Binding-site contacts:
Ligand atom C5 contacts residue HIS82 of chain 1.H at 4.0 Å.
Ligand atom O3 contacts residue HIS82 of chain 1.D at 3.9 Å.
Ligand atom OBC contacts residue HIS82 of chain 1.F at 3.2 Å (h-bond).
Ligand atom SBB contacts residue HIS82 of chain 1.F at 3.5 Å (h-bond).
Ligand atom C6 contacts residue ASN80 of chain 1.D at 3.8 Å.
Ligand atom C2 contacts residue HIS82 of chain 1.D at 4.2 Å.
Ligand atom C1 contacts residue HIS82 of chain 1.H at 3.7 Å.
Ligand atom OBA contacts residue HIS114 of chain 1.D at 3.0 Å (h-bond).
Ligand atom OBI contacts residue HIS114 of chain 1.F at 3.0 Å (h-bond).
Ligand atom SBG contacts residue HIS82 of chain 1.F at 4.0 Å.
Ligand atom O3 contacts residue HIS114 of chain 1.D at 3.3 Å (h-bond).
Ligand atom OBI contacts residue HIS82 of chain 1.F at 2.9 Å.
Ligand atom OAF contacts residue HIS114 of chain 1.H at 4.1 Å.
Ligand atom SAG contacts residue ASN80 of chain 1.D at 4.3 Å.
Ligand atom N2 contacts residue HIS114 of chain 1.H at 4.1 Å.
Ligand atom O5 contacts residue HIS82 of chain 1.H at 3.2 Å (h-bond).
Ligand atom SAG contacts residue HIS82 of chain 1.D at 3.7 Å.
Ligand atom OAH contacts residue HIS82 of chain 1.D at 3.1 Å (h-bond).
Ligand atom OAB contacts residue ARG119 of chain 1.H at 3.5 Å.
Ligand atom O1 contacts residue HIS82 of chain 1.H at 3.6 Å.
Ligand atom OBA contacts residue HIS82 of chain 1.D at 4.3 Å.
Ligand atom OBF contacts residue HIS114 of chain 1.F at 3.9 Å.
Ligand atom O4 contacts residue ASN80 of chain 1.D at 3.1 Å (h-bond).
Ligand atom C4 contacts residue ASN80 of chain 1.D at 4.0 Å.
Ligand atom OAF contacts residue HIS82 of chain 1.D at 3.2 Å (h-bond).
Ligand atom O4 contacts residue HIS114 of chain 1.D at 3.6 Å.
Ligand atom OBC contacts residue HIS114 of chain 1.D at 4.1 Å.
Ligand atom SBG contacts residue HIS114 of chain 1.F at 3.5 Å (h-bond).
Ligand atom C1 contacts residue HIS114 of chain 1.H at 3.5 Å.
Ligand atom C3 contacts residue HIS82 of chain 1.D at 4.3 Å.
Ligand atom OBF contacts residue HIS82 of chain 1.F at 3.9 Å.
Ligand atom OAH contacts residue ASN80 of chain 1.D at 3.2 Å (h-bond).
Ligand atom OAB contacts residue HIS114 of chain 1.H at 3.3 Å.
Ligand atom O2 contacts residue HIS82 of chain 1.F at 4.0 Å.
Ligand atom O1 contacts residue HIS114 of chain 1.H at 2.8 Å (h-bond).
Ligand atom SAG contacts residue HIS114 of chain 1.H at 4.1 Å.
Ligand atom OBH contacts residue HIS114 of chain 1.F at 3.1 Å (h-bond).
Ligand atom OBE contacts residue HIS82 of chain 1.F at 2.9 Å (h-bond).
Ligand atom O6B contacts residue ASN80 of chain 1.D at 3.0 Å (h-bond).
Ligand atom SBB contacts residue HIS114 of chain 1.D at 4.2 Å.

This protein binds this small molecule.
Small molecule (SMILES): O=C(O)[C@@H]1O[C@H](O[C@H]2[C@@H](OS(=O)(=O)O)O[C@@H](O)[C@H](NS(=O)(=O)O)[C@H]2O)[C@@H](OS(=O)(=O)O)[C@H](O)[C@@H]1O

Sequence of chain 1.D:
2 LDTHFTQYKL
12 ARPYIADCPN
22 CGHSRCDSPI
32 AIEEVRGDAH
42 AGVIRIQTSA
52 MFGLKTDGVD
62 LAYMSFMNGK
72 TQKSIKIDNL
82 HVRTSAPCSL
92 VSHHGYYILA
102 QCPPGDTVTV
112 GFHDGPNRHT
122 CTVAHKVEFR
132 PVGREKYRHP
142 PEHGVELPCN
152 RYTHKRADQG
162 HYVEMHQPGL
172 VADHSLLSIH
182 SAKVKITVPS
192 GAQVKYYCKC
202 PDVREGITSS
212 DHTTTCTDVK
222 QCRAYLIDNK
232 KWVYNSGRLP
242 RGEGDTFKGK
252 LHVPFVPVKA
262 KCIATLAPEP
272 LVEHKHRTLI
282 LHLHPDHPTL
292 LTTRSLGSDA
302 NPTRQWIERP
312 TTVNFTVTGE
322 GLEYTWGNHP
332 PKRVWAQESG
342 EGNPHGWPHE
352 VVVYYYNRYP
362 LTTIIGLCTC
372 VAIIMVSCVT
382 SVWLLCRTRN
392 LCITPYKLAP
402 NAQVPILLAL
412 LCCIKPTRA

Sequence of chain 1.F:
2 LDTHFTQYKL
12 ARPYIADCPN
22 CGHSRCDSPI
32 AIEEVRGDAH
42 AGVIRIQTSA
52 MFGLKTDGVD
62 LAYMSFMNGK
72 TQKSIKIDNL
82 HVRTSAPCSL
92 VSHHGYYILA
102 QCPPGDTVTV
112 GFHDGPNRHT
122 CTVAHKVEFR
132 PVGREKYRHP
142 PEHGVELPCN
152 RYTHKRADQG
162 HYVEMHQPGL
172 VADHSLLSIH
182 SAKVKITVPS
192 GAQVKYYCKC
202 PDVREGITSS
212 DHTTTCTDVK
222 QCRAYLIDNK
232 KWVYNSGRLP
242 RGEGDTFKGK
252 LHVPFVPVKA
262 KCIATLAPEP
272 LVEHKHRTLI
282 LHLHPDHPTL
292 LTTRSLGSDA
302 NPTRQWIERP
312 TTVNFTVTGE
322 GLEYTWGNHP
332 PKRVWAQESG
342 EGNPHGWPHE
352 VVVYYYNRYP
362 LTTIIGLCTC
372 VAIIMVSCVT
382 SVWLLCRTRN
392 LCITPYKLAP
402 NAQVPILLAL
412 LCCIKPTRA

Sequence of chain 1.H:
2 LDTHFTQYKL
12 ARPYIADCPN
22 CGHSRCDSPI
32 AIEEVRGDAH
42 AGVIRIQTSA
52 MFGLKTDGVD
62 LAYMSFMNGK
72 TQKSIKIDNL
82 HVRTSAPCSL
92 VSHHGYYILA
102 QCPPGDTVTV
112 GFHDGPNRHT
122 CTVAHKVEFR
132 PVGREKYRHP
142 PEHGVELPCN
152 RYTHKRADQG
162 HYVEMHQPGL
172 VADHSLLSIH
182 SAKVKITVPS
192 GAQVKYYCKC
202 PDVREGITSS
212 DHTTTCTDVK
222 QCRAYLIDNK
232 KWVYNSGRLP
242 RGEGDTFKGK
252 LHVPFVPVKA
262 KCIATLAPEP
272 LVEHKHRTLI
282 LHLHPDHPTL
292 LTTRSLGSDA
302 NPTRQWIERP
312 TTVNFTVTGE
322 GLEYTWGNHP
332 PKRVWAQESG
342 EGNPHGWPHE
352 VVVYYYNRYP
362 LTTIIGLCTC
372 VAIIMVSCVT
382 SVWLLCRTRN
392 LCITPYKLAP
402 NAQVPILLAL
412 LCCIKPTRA